Binding-site contacts:
Ligand atom C3 contacts residue PHE303 of chain 1.A at 3.4 Å (hydrophobic).
Ligand atom O4 contacts residue PHE333 of chain 1.A at 3.3 Å.
Ligand atom C15 contacts residue PHE143 of chain 1.A at 3.8 Å (hydrophobic).
Ligand atom C5 contacts residue VAL234 of chain 1.A at 4.1 Å (hydrophobic).
Ligand atom O2 contacts residue PHE303 of chain 1.A at 3.7 Å.
Ligand atom C7 contacts residue PHE303 of chain 1.A at 3.6 Å (hydrophobic).
Ligand atom C3 contacts residue VAL234 of chain 1.A at 3.4 Å (hydrophobic).
Ligand atom C10 contacts residue PHE143 of chain 1.A at 4.0 Å (hydrophobic).
Ligand atom C12 contacts residue TYR141 of chain 1.A at 4.0 Å (hydrophobic).
Ligand atom O4 contacts residue SER235 of chain 1.A at 3.8 Å.
Ligand atom O4 contacts residue VAL234 of chain 1.A at 4.0 Å.
Ligand atom C4 contacts residue SER235 of chain 1.A at 3.8 Å.
Ligand atom C1 contacts residue GLU305 of chain 1.A at 2.9 Å.
Ligand atom C2 contacts residue PHE303 of chain 1.A at 3.3 Å (hydrophobic).
Ligand atom C2 contacts residue VAL234 of chain 1.A at 3.9 Å (hydrophobic).
Ligand atom C1 contacts residue PHE303 of chain 1.A at 3.6 Å (hydrophobic).
Ligand atom O1 contacts residue PHE143 of chain 1.A at 3.8 Å.
Ligand atom O5 contacts residue ASP233 of chain 1.A at 2.9 Å.
Ligand atom C14 contacts residue PHE143 of chain 1.A at 3.8 Å (hydrophobic).
Ligand atom C8 contacts residue PHE303 of chain 1.A at 4.0 Å (hydrophobic).
Ligand atom C13 contacts residue PHE143 of chain 1.A at 4.0 Å (hydrophobic).
Ligand atom O2 contacts residue AKG1 of chain 1.C at 3.7 Å.
Ligand atom O5 contacts residue PHE303 of chain 1.A at 3.6 Å.
Ligand atom C4 contacts residue VAL234 of chain 1.A at 3.4 Å (hydrophobic).
Ligand atom C6 contacts residue PHE303 of chain 1.A at 3.6 Å (hydrophobic).
Ligand atom O4 contacts residue PHE303 of chain 1.A at 3.7 Å.
Ligand atom C13 contacts residue TYR141 of chain 1.A at 4.0 Å (hydrophobic).
Ligand atom O2 contacts residue ASP233 of chain 1.A at 3.6 Å (salt-bridge).
Ligand atom O3 contacts residue TYR141 of chain 1.A at 3.1 Å (h-bond).
Ligand atom C5 contacts residue PHE303 of chain 1.A at 3.6 Å (hydrophobic).
Ligand atom C2 contacts residue GLU305 of chain 1.A at 2.9 Å.
Ligand atom O3 contacts residue PHE143 of chain 1.A at 4.1 Å.
Ligand atom O1 contacts residue PHE303 of chain 1.A at 4.0 Å.
Ligand atom O5 contacts residue VAL234 of chain 1.A at 2.7 Å (h-bond).
Ligand atom C4 contacts residue PHE303 of chain 1.A at 3.3 Å (hydrophobic).
Ligand atom O4 contacts residue GLU305 of chain 1.A at 2.2 Å (salt-bridge).
Ligand atom C3 contacts residue SER235 of chain 1.A at 3.2 Å.
Ligand atom O3 contacts residue ILE121 of chain 1.A at 3.8 Å.
Ligand atom O5 contacts residue SER235 of chain 1.A at 3.5 Å (h-bond).
Ligand atom C11 contacts residue LYS212 of chain 1.A at 3.8 Å.

Sequence of chain 1.A:
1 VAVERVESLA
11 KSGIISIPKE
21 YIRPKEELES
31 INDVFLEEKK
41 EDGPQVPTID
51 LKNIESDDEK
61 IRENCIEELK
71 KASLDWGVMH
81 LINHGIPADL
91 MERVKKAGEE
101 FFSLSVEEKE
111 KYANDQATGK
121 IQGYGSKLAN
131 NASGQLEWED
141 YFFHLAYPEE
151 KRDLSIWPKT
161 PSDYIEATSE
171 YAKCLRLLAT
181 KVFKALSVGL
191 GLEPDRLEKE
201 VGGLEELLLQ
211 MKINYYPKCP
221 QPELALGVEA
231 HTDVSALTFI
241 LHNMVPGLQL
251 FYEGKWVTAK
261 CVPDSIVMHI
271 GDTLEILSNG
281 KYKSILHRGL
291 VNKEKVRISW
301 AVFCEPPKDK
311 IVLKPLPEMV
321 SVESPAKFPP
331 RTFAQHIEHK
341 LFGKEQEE

The protein below binds the small molecule below.
Small molecule (SMILES): O=C1C[C@@H](c2ccc(O)cc2)Oc2cc(O)cc(O)c21